A protein and the small-molecule ligand that binds it are described below.
Small molecule (SMILES): CC(=O)N[C@@H]1[C@@H](O)[C@H](O)[C@@H](CO)O[C@H]1O

Sequence of chain 1.B:
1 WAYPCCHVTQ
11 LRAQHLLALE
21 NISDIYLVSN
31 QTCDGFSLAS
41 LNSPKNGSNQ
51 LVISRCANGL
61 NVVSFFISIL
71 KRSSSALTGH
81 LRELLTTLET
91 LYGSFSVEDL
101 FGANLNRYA

Binding-site contacts:
Ligand atom N2 contacts residue ASN46 of chain 1.B at 2.9 Å (h-bond).
Ligand atom C2 contacts residue GLY47 of chain 1.B at 3.9 Å.
Ligand atom C3 contacts residue ASN46 of chain 1.B at 3.8 Å.
Ligand atom N2 contacts residue GLY47 of chain 1.B at 3.2 Å.
Ligand atom C5 contacts residue ASN46 of chain 1.B at 3.6 Å.
Ligand atom C1 contacts residue GLY47 of chain 1.B at 3.6 Å.
Ligand atom C2 contacts residue ASN46 of chain 1.B at 2.6 Å.
Ligand atom C7 contacts residue ASN46 of chain 1.B at 4.0 Å.
Ligand atom C7 contacts residue GLY47 of chain 1.B at 4.1 Å.
Ligand atom O5 contacts residue ASN46 of chain 1.B at 2.5 Å (h-bond).
Ligand atom C3 contacts residue GLY47 of chain 1.B at 4.4 Å.
Ligand atom C1 contacts residue ASN46 of chain 1.B at 1.5 Å.
Ligand atom O6 contacts residue ASN46 of chain 1.B at 4.4 Å.
Ligand atom O7 contacts residue GLY47 of chain 1.B at 4.1 Å.
Ligand atom C4 contacts residue ASN46 of chain 1.B at 4.3 Å.